This small molecule binds to this protein.
Small molecule (SMILES): CC(=O)N[C@@H]1[C@@H](O)[C@H](O)[C@@H](CO)O[C@H]1O

Sequence of chain 1.A:
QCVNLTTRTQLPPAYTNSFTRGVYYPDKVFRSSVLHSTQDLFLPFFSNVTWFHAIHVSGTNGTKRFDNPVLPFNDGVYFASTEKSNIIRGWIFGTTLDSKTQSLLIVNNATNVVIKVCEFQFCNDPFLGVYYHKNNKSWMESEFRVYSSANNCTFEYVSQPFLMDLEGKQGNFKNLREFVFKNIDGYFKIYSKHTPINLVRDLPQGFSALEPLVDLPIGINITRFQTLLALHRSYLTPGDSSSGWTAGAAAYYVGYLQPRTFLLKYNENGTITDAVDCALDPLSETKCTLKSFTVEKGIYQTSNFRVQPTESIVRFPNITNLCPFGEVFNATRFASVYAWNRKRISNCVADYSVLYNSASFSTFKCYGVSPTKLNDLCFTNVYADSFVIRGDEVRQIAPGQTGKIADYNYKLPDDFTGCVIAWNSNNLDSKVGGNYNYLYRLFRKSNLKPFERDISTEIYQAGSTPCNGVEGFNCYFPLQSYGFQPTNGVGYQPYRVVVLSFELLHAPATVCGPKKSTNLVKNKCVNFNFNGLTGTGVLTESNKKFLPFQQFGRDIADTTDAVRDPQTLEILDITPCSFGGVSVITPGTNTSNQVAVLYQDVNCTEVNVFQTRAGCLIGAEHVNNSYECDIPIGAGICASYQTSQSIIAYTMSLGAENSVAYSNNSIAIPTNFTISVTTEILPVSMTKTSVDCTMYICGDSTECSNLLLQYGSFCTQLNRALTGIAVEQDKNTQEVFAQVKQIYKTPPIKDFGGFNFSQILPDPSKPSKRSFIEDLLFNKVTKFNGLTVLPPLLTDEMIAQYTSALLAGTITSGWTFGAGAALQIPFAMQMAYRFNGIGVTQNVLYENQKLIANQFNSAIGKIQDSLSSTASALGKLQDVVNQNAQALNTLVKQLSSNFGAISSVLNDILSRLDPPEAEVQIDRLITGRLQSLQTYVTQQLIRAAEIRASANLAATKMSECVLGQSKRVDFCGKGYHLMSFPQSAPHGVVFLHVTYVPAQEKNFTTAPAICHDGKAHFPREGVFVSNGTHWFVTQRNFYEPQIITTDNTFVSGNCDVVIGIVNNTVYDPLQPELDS

Binding-site contacts:
Ligand atom C3 contacts residue TYR28 of chain 1.A at 4.3 Å (hydrophobic).
Ligand atom N2 contacts residue TYR28 of chain 1.A at 4.1 Å.
Ligand atom C2 contacts residue TYR28 of chain 1.A at 4.2 Å (hydrophobic).
Ligand atom C7 contacts residue TYR28 of chain 1.A at 3.9 Å (hydrophobic).
Ligand atom O3 contacts residue TYR28 of chain 1.A at 3.3 Å.
Ligand atom O7 contacts residue ASN61 of chain 1.A at 3.2 Å (h-bond).
Ligand atom C2 contacts residue ASN61 of chain 1.A at 2.5 Å.
Ligand atom C7 contacts residue ASN61 of chain 1.A at 3.2 Å.
Ligand atom C8 contacts residue TYR28 of chain 1.A at 3.9 Å (hydrophobic).
Ligand atom O7 contacts residue TYR28 of chain 1.A at 3.2 Å.
Ligand atom C3 contacts residue ASN61 of chain 1.A at 3.8 Å.
Ligand atom O5 contacts residue ASN61 of chain 1.A at 2.5 Å (h-bond).
Ligand atom O6 contacts residue ASN61 of chain 1.A at 4.1 Å.
Ligand atom N2 contacts residue ASN61 of chain 1.A at 2.9 Å (h-bond).
Ligand atom C8 contacts residue ASN61 of chain 1.A at 4.3 Å.
Ligand atom C4 contacts residue ASN61 of chain 1.A at 4.3 Å.
Ligand atom C5 contacts residue ASN61 of chain 1.A at 3.7 Å.
Ligand atom C1 contacts residue ASN61 of chain 1.A at 1.5 Å.